Sequence of chain 1.A:
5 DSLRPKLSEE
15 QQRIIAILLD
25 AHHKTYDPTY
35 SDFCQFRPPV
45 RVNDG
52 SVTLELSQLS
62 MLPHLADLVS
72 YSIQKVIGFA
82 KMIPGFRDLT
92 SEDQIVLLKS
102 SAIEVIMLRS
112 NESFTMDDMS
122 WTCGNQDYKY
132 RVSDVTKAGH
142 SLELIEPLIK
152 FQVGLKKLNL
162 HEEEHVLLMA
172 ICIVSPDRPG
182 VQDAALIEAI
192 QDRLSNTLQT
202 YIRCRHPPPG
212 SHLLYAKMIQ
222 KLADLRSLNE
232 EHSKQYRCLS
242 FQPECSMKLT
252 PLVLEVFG

Binding-site contacts:
Ligand atom C32 contacts residue SER73 of chain 1.A at 3.2 Å.
Ligand atom O22 contacts residue HIS141 of chain 1.A at 2.9 Å (h-bond).
Ligand atom O22 contacts residue HIS233 of chain 1.A at 3.0 Å (h-bond).
Ligand atom O29 contacts residue TYR30 of chain 1.A at 2.8 Å (h-bond).
Ligand atom C13 contacts residue VAL70 of chain 1.A at 3.7 Å (hydrophobic).
Ligand atom C18 contacts residue HIS233 of chain 1.A at 3.7 Å.
Ligand atom C39 contacts residue ILE107 of chain 1.A at 3.6 Å (hydrophobic).
Ligand atom N33 contacts residue ARG110 of chain 1.A at 3.7 Å.
Ligand atom C16 contacts residue LEU145 of chain 1.A at 3.6 Å (hydrophobic).
Ligand atom C21 contacts residue HIS141 of chain 1.A at 3.4 Å.
Ligand atom O31 contacts residue ARG110 of chain 1.A at 2.9 Å (salt-bridge).
Ligand atom N35 contacts residue TYR30 of chain 1.A at 3.4 Å.
Ligand atom N34 contacts residue ARG110 of chain 1.A at 2.9 Å (salt-bridge).
Ligand atom N35 contacts residue ASP31 of chain 1.A at 3.3 Å (salt-bridge).
Ligand atom O29 contacts residue SER114 of chain 1.A at 2.7 Å (h-bond).
Ligand atom C39 contacts residue SER73 of chain 1.A at 3.3 Å.
Ligand atom N35 contacts residue ARG110 of chain 1.A at 3.7 Å.
Ligand atom C3 contacts residue TRP122 of chain 1.A at 3.5 Å (hydrophobic).
Ligand atom C21 contacts residue LEU63 of chain 1.A at 3.5 Å (hydrophobic).
Ligand atom C24 contacts residue SER114 of chain 1.A at 3.4 Å.
Ligand atom O31 contacts residue SER73 of chain 1.A at 3.1 Å (h-bond).
Ligand atom C37 contacts residue TYR34 of chain 1.A at 3.7 Å (hydrophobic).
Ligand atom N33 contacts residue TYR72 of chain 1.A at 3.6 Å.
Ligand atom C25 contacts residue TYR30 of chain 1.A at 3.5 Å (hydrophobic).
Ligand atom N36 contacts residue TYR30 of chain 1.A at 3.8 Å.
Ligand atom N36 contacts residue ASP31 of chain 1.A at 3.0 Å (salt-bridge).
Ligand atom C20 contacts residue VAL254 of chain 1.A at 3.8 Å (hydrophobic).
Ligand atom C17 contacts residue HIS141 of chain 1.A at 3.5 Å.
Ligand atom C30 contacts residue LEU69 of chain 1.A at 3.5 Å (hydrophobic).
Ligand atom N35 contacts residue THR29 of chain 1.A at 3.6 Å.
Ligand atom C23 contacts residue SER111 of chain 1.A at 3.6 Å.
Ligand atom C24 contacts residue CYS124 of chain 1.A at 3.5 Å (hydrophobic).
Ligand atom C19 contacts residue HIS141 of chain 1.A at 3.6 Å.
Ligand atom C16 contacts residue VAL136 of chain 1.A at 3.7 Å (hydrophobic).
Ligand atom O29 contacts residue SER111 of chain 1.A at 3.3 Å.
Ligand atom C25 contacts residue SER114 of chain 1.A at 3.5 Å.
Ligand atom C11 contacts residue SER111 of chain 1.A at 3.4 Å.
Ligand atom C10 contacts residue SER111 of chain 1.A at 3.3 Å.
Ligand atom N34 contacts residue TYR72 of chain 1.A at 3.4 Å.
Ligand atom C37 contacts residue ASP31 of chain 1.A at 3.8 Å.

A small-molecule ligand and the protein it binds are described below.
Small molecule (SMILES): C=C1/C(=C\C=C2/CCC[C@]3(C)[C@@H]([C@H](C)CCCC(C)(C)O)CC[C@@H]23)C[C@@H](O)[C@H](CCn2cnnn2)[C@@H]1O